The protein below binds the small molecule below.
Small molecule (SMILES): OC[C@H]1O[C@@H](O[C@H]2[C@H](O)[C@@H](O)[C@H](O[C@H]3[C@H](O)[C@@H](O)[C@H](O[C@H]4[C@H](O)[C@@H](O)[C@H](O[C@H]5[C@H](O)[C@@H](O)[C@H](O)O[C@@H]5CO)O[C@@H]4CO)O[C@@H]3CO)O[C@@H]2CO)[C@H](O)[C@@H](O)[C@@H]1O

Sequence of chain 1.A:
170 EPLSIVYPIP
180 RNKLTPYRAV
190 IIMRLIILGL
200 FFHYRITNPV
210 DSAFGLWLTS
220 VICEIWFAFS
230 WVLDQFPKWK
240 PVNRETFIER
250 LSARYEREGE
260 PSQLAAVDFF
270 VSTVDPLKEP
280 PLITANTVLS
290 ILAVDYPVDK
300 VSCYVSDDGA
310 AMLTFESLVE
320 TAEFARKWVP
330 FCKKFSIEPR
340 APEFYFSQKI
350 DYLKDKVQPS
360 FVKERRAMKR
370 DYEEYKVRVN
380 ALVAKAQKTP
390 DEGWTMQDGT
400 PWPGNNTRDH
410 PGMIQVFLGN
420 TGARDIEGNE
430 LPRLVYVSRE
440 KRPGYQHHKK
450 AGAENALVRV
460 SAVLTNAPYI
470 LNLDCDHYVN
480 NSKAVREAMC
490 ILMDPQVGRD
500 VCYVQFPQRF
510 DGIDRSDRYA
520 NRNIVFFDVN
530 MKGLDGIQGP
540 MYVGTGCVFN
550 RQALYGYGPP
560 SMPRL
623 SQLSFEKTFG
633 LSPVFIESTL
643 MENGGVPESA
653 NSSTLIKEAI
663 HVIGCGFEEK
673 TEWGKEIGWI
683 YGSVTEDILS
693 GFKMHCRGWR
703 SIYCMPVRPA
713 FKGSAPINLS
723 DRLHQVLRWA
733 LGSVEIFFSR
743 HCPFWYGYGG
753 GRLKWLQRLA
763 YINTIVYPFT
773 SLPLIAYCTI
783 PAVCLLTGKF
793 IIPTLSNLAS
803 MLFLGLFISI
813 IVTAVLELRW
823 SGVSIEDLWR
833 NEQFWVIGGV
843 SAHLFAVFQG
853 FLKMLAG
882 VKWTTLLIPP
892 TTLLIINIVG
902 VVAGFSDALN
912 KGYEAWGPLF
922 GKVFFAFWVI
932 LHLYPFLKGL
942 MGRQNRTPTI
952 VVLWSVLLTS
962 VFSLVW

Binding-site contacts:
Ligand atom O2 contacts residue TRP929 of chain 1.A at 3.3 Å.
Ligand atom O2 contacts residue GLN507 of chain 1.A at 3.5 Å (h-bond).
Ligand atom O5 contacts residue TRP837 of chain 1.A at 3.4 Å.
Ligand atom O6 contacts residue ASN765 of chain 1.A at 3.7 Å.
Ligand atom O3 contacts residue VAL542 of chain 1.A at 3.1 Å (h-bond).
Ligand atom O2 contacts residue SER229 of chain 1.A at 3.6 Å.
Ligand atom C3 contacts residue TRP731 of chain 1.A at 3.5 Å (hydrophobic).
Ligand atom C4 contacts residue ASP689 of chain 1.A at 3.8 Å.
Ligand atom C3 contacts residue TRP837 of chain 1.A at 3.8 Å (hydrophobic).
Ligand atom O2 contacts residue ASN833 of chain 1.A at 2.6 Å (h-bond).
Ligand atom C6 contacts residue ASN522 of chain 1.A at 3.2 Å.
Ligand atom O4 contacts residue TRP731 of chain 1.A at 3.3 Å (h-bond).
Ligand atom C6 contacts residue ILE690 of chain 1.A at 3.3 Å (hydrophobic).
Ligand atom O6 contacts residue ASN522 of chain 1.A at 2.7 Å (h-bond).
Ligand atom O4 contacts residue THR687 of chain 1.A at 3.4 Å (h-bond).
Ligand atom O6 contacts residue TRP731 of chain 1.A at 3.3 Å.
Ligand atom O4 contacts residue GLU834 of chain 1.A at 3.7 Å.
Ligand atom O3 contacts residue ASN833 of chain 1.A at 3.2 Å (h-bond).
Ligand atom O3 contacts residue TRP837 of chain 1.A at 2.8 Å (h-bond).
Ligand atom O2 contacts residue TRP731 of chain 1.A at 3.5 Å.
Ligand atom O4 contacts residue ASP689 of chain 1.A at 3.2 Å (salt-bridge).
Ligand atom C1 contacts residue PHE226 of chain 1.A at 3.7 Å (hydrophobic).
Ligand atom C1 contacts residue TRP731 of chain 1.A at 3.8 Å (hydrophobic).
Ligand atom C1 contacts residue TRP837 of chain 1.A at 3.6 Å (hydrophobic).
Ligand atom O6 contacts residue ASP233 of chain 1.A at 3.8 Å.
Ligand atom C5 contacts residue ASN522 of chain 1.A at 3.7 Å.
Ligand atom C2 contacts residue TRP837 of chain 1.A at 3.5 Å (hydrophobic).
Ligand atom O3 contacts residue GLU834 of chain 1.A at 2.9 Å (salt-bridge).
Ligand atom O2 contacts residue TRP837 of chain 1.A at 3.5 Å.
Ligand atom C6 contacts residue TRP731 of chain 1.A at 3.4 Å (hydrophobic).
Ligand atom O6 contacts residue ILE690 of chain 1.A at 3.5 Å.
Ligand atom C6 contacts residue THR687 of chain 1.A at 3.4 Å.
Ligand atom C3 contacts residue GLU834 of chain 1.A at 3.6 Å.
Ligand atom O6 contacts residue ARG193 of chain 1.A at 3.5 Å (salt-bridge).
Ligand atom C6 contacts residue ASP233 of chain 1.A at 3.8 Å.
Ligand atom O6 contacts residue TRP837 of chain 1.A at 3.0 Å.
Ligand atom C6 contacts residue GLU834 of chain 1.A at 3.0 Å.
Ligand atom O6 contacts residue GLU834 of chain 1.A at 2.2 Å (salt-bridge).
Ligand atom O6 contacts residue TRP230 of chain 1.A at 3.5 Å.
Ligand atom O1 contacts residue PHE226 of chain 1.A at 3.6 Å.